This small molecule binds to this protein.
Small molecule (SMILES): C[C@]12CC[C@@H]3c4ccc(O)cc4CC[C@H]3[C@@H]1CCC2=O

Binding-site contacts:
Ligand atom C20 contacts residue PHE107 of chain 1.B at 4.0 Å (hydrophobic).
Ligand atom C9 contacts residue MET124 of chain 1.B at 4.1 Å (hydrophobic).
Ligand atom C10 contacts residue MET124 of chain 1.B at 3.7 Å (hydrophobic).
Ligand atom C15 contacts residue MET91 of chain 1.B at 4.0 Å (hydrophobic).
Ligand atom C17 contacts residue LEU90 of chain 1.B at 4.1 Å (hydrophobic).
Ligand atom C19 contacts residue LEU52 of chain 1.B at 4.0 Å (hydrophobic).
Ligand atom C14 contacts residue LEU87 of chain 1.B at 4.3 Å (hydrophobic).
Ligand atom C8 contacts residue MET124 of chain 1.B at 4.0 Å (hydrophobic).
Ligand atom O3 contacts residue ARG97 of chain 1.B at 3.2 Å (salt-bridge).
Ligand atom C19 contacts residue PHE107 of chain 1.B at 4.0 Å (hydrophobic).
Ligand atom C20 contacts residue ALA53 of chain 1.B at 4.0 Å (hydrophobic).
Ligand atom O1 contacts residue MET46 of chain 1.B at 3.3 Å.
Ligand atom C7 contacts residue MET124 of chain 1.B at 4.2 Å (hydrophobic).
Ligand atom C16 contacts residue PHE107 of chain 1.B at 3.8 Å (hydrophobic).
Ligand atom C9 contacts residue GLY224 of chain 1.B at 3.8 Å.
Ligand atom C6 contacts residue LEU228 of chain 1.B at 3.8 Å (hydrophobic).
Ligand atom C17 contacts residue PHE107 of chain 1.B at 4.1 Å (hydrophobic).
Ligand atom C15 contacts residue LEU94 of chain 1.B at 4.0 Å (hydrophobic).
Ligand atom C15 contacts residue PHE107 of chain 1.B at 4.2 Å (hydrophobic).
Ligand atom C7 contacts residue GLY224 of chain 1.B at 4.0 Å.
Ligand atom C19 contacts residue LEU49 of chain 1.B at 4.0 Å (hydrophobic).
Ligand atom C12 contacts residue LEU87 of chain 1.B at 4.2 Å (hydrophobic).
Ligand atom C7 contacts residue LEU228 of chain 1.B at 4.2 Å (hydrophobic).
Ligand atom C3 contacts residue LEU49 of chain 1.B at 3.7 Å (hydrophobic).
Ligand atom O3 contacts residue GLU56 of chain 1.B at 2.4 Å (salt-bridge).
Ligand atom C18 contacts residue PHE107 of chain 1.B at 4.0 Å (hydrophobic).
Ligand atom C19 contacts residue GLU56 of chain 1.B at 3.8 Å.
Ligand atom C14 contacts residue MET91 of chain 1.B at 4.2 Å (hydrophobic).
Ligand atom O1 contacts residue LEU228 of chain 1.B at 3.7 Å.
Ligand atom C8 contacts residue GLY224 of chain 1.B at 3.3 Å.
Ligand atom O1 contacts residue HIS227 of chain 1.B at 3.3 Å (h-bond).
Ligand atom C20 contacts residue LEU49 of chain 1.B at 3.5 Å (hydrophobic).
Ligand atom C18 contacts residue GLU56 of chain 1.B at 3.5 Å.
Ligand atom C21 contacts residue PHE107 of chain 1.B at 3.8 Å (hydrophobic).
Ligand atom C4 contacts residue LEU49 of chain 1.B at 4.0 Å (hydrophobic).
Ligand atom C17 contacts residue LEU94 of chain 1.B at 4.1 Å (hydrophobic).
Ligand atom C19 contacts residue ALA53 of chain 1.B at 4.2 Å (hydrophobic).
Ligand atom C8 contacts residue HIS227 of chain 1.B at 3.8 Å.
Ligand atom C7 contacts residue HIS227 of chain 1.B at 3.9 Å.
Ligand atom C4 contacts residue MET46 of chain 1.B at 4.2 Å (hydrophobic).

Sequence of chain 1.B:
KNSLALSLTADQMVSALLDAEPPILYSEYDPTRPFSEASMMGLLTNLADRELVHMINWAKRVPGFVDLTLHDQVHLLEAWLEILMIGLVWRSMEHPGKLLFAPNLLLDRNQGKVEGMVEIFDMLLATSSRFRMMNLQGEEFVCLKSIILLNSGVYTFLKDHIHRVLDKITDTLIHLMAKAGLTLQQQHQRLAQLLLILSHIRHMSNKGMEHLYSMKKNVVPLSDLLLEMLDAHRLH